Sequence of chain 1.B:
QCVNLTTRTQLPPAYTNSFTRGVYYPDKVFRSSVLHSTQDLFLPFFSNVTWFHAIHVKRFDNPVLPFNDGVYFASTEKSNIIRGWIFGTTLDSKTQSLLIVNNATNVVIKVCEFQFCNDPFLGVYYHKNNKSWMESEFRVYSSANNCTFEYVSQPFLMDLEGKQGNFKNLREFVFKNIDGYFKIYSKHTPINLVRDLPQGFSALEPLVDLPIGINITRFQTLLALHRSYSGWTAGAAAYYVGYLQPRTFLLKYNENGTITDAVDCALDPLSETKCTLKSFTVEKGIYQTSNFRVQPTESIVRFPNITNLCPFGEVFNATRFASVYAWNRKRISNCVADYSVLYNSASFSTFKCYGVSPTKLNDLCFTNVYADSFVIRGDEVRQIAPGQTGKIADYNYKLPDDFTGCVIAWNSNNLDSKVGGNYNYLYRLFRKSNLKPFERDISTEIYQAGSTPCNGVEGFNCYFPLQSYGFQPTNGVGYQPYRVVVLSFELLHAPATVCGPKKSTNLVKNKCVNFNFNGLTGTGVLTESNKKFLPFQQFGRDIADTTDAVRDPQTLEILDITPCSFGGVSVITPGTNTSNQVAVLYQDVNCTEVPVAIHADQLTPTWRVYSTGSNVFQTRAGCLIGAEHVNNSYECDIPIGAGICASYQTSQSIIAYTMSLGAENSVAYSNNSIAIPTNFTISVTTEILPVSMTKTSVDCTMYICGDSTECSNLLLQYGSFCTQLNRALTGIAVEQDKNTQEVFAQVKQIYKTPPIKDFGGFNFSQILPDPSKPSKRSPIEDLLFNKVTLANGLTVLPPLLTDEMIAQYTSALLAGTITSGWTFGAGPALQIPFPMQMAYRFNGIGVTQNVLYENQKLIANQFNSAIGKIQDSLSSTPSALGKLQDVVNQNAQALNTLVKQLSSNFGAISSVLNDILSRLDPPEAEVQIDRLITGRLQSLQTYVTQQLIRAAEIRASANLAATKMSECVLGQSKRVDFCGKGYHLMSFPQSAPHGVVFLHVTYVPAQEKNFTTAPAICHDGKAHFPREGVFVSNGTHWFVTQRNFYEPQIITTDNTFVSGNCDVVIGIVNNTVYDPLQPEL

Binding-site contacts:
Ligand atom C4 contacts residue ASN1131 of chain 1.B at 4.3 Å.
Ligand atom N2 contacts residue ASN1131 of chain 1.B at 2.8 Å (h-bond).
Ligand atom C1 contacts residue ASN1131 of chain 1.B at 1.5 Å.
Ligand atom C3 contacts residue ASN1131 of chain 1.B at 3.8 Å.
Ligand atom O5 contacts residue ASN1131 of chain 1.B at 2.5 Å (h-bond).
Ligand atom C7 contacts residue ASN1131 of chain 1.B at 4.0 Å.
Ligand atom C1 contacts residue CYS1079 of chain 1.B at 4.5 Å (hydrophobic).
Ligand atom C2 contacts residue ASN1131 of chain 1.B at 2.5 Å.
Ligand atom C5 contacts residue ASN1131 of chain 1.B at 3.6 Å.
Ligand atom O5 contacts residue ILE1129 of chain 1.B at 4.3 Å.
Ligand atom C6 contacts residue ILE1129 of chain 1.B at 4.4 Å (hydrophobic).

The protein below binds the small molecule below.
Small molecule (SMILES): CC(=O)N[C@@H]1[C@@H](O)[C@H](O)[C@@H](CO)O[C@H]1O